Binding-site contacts:
Ligand atom C1 contacts residue LYS15 of chain 1.C at 3.8 Å.
Ligand atom O2 contacts residue MET330 of chain 1.C at 3.9 Å.
Ligand atom C2 contacts residue TRP230 of chain 1.C at 3.8 Å (hydrophobic).
Ligand atom O4 contacts residue ARG66 of chain 1.C at 3.2 Å (salt-bridge).
Ligand atom C3 contacts residue TRP340 of chain 1.C at 3.8 Å (hydrophobic).
Ligand atom C5 contacts residue GLU153 of chain 1.C at 3.6 Å.
Ligand atom C3 contacts residue ARG66 of chain 1.C at 3.6 Å.
Ligand atom O6 contacts residue TRP340 of chain 1.C at 3.7 Å.
Ligand atom O1 contacts residue LYS15 of chain 1.C at 3.2 Å (salt-bridge).
Ligand atom O6 contacts residue TYR155 of chain 1.C at 2.7 Å (h-bond).
Ligand atom O3 contacts residue TRP340 of chain 1.C at 3.5 Å.
Ligand atom C4 contacts residue TRP340 of chain 1.C at 3.4 Å (hydrophobic).
Ligand atom O2 contacts residue TRP62 of chain 1.C at 3.4 Å (h-bond).
Ligand atom O4 contacts residue TRP340 of chain 1.C at 3.8 Å.
Ligand atom C6 contacts residue PRO154 of chain 1.C at 3.7 Å (hydrophobic).
Ligand atom O2 contacts residue GLU111 of chain 1.C at 2.5 Å (salt-bridge).
Ligand atom C1 contacts residue TYR155 of chain 1.C at 3.9 Å (hydrophobic).
Ligand atom O5 contacts residue TYR155 of chain 1.C at 3.3 Å.
Ligand atom O3 contacts residue ASP65 of chain 1.C at 2.7 Å (salt-bridge).
Ligand atom C2 contacts residue LYS15 of chain 1.C at 3.9 Å.
Ligand atom C3 contacts residue ASP65 of chain 1.C at 3.6 Å.
Ligand atom O3 contacts residue TRP62 of chain 1.C at 3.6 Å (h-bond).
Ligand atom C6 contacts residue GLU153 of chain 1.C at 2.9 Å.
Ligand atom C2 contacts residue TRP340 of chain 1.C at 3.7 Å (hydrophobic).
Ligand atom O1 contacts residue ASP14 of chain 1.C at 3.3 Å (salt-bridge).
Ligand atom O3 contacts residue ALA63 of chain 1.C at 3.4 Å.
Ligand atom C3 contacts residue TRP62 of chain 1.C at 3.8 Å (hydrophobic).
Ligand atom C2 contacts residue GLU111 of chain 1.C at 3.6 Å.
Ligand atom C4 contacts residue TYR155 of chain 1.C at 3.9 Å (hydrophobic).
Ligand atom C1 contacts residue TRP230 of chain 1.C at 3.8 Å (hydrophobic).
Ligand atom O2 contacts residue ASP65 of chain 1.C at 2.8 Å (salt-bridge).
Ligand atom C2 contacts residue ASP65 of chain 1.C at 3.4 Å.
Ligand atom O4 contacts residue TRP62 of chain 1.C at 3.8 Å.
Ligand atom O2 contacts residue LYS15 of chain 1.C at 2.9 Å (salt-bridge).
Ligand atom O6 contacts residue GLU153 of chain 1.C at 3.4 Å (salt-bridge).
Ligand atom O6 contacts residue PRO154 of chain 1.C at 3.3 Å.
Ligand atom O2 contacts residue TRP230 of chain 1.C at 3.9 Å.
Ligand atom O2 contacts residue ALA63 of chain 1.C at 3.2 Å.
Ligand atom O3 contacts residue ARG66 of chain 1.C at 2.7 Å (salt-bridge).
Ligand atom C1 contacts residue ASP14 of chain 1.C at 3.6 Å.

Sequence of chain 1.C:
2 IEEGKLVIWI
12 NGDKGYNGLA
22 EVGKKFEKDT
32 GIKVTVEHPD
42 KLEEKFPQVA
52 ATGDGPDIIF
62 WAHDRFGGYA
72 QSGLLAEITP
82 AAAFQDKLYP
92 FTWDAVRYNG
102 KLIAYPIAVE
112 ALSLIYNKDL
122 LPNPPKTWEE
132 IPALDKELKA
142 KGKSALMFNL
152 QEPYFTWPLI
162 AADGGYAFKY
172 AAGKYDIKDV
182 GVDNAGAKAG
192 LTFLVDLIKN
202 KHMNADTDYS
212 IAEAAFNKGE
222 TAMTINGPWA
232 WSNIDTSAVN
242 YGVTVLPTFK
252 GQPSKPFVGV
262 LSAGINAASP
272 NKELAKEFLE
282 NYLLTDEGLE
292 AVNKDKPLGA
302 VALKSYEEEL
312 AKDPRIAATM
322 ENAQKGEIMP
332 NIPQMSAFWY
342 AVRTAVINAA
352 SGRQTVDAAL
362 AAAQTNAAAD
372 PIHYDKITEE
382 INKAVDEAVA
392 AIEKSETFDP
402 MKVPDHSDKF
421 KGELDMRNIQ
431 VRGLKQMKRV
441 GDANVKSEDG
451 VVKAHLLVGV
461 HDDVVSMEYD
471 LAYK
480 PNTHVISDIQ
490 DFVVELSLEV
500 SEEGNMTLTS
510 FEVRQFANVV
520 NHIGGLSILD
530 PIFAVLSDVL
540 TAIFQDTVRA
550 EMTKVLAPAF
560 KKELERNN

This small molecule binds to this protein.
Small molecule (SMILES): OC[C@H]1O[C@H](O[C@H]2[C@H](O)[C@@H](O)[C@@H](O)O[C@@H]2CO)[C@H](O)[C@@H](O)[C@@H]1O